Binding-site contacts:
Ligand atom C6 contacts residue ARG58 of chain 1.D at 3.3 Å.
Ligand atom O7 contacts residue LEU51 of chain 1.D at 4.1 Å.
Ligand atom C1 contacts residue ASN55 of chain 1.D at 1.4 Å.
Ligand atom C8 contacts residue ASN55 of chain 1.D at 4.1 Å.
Ligand atom C5 contacts residue ARG58 of chain 1.D at 3.7 Å.
Ligand atom C1 contacts residue ARG58 of chain 1.D at 3.7 Å.
Ligand atom O5 contacts residue ASN55 of chain 1.D at 2.3 Å (h-bond).
Ligand atom O5 contacts residue ARG58 of chain 1.D at 2.8 Å (salt-bridge).
Ligand atom C4 contacts residue ASN55 of chain 1.D at 4.1 Å.
Ligand atom C8 contacts residue ALA52 of chain 1.D at 4.2 Å (hydrophobic).
Ligand atom O6 contacts residue ARG58 of chain 1.D at 4.2 Å.
Ligand atom C2 contacts residue ASN55 of chain 1.D at 2.2 Å.
Ligand atom C5 contacts residue ASN55 of chain 1.D at 3.6 Å.
Ligand atom C3 contacts residue ASN55 of chain 1.D at 3.6 Å.
Ligand atom C7 contacts residue ASN55 of chain 1.D at 3.2 Å.
Ligand atom O7 contacts residue ASN55 of chain 1.D at 3.1 Å (h-bond).
Ligand atom N2 contacts residue ASN55 of chain 1.D at 2.6 Å (h-bond).

The small molecule below binds the protein below.
Small molecule (SMILES): CC(=O)N[C@H]1[C@H](O[C@H]2[C@H](O)[C@@H](NC(C)=O)CO[C@@H]2CO)O[C@H](CO)[C@@H](O)[C@@H]1O

Sequence of chain 1.D:
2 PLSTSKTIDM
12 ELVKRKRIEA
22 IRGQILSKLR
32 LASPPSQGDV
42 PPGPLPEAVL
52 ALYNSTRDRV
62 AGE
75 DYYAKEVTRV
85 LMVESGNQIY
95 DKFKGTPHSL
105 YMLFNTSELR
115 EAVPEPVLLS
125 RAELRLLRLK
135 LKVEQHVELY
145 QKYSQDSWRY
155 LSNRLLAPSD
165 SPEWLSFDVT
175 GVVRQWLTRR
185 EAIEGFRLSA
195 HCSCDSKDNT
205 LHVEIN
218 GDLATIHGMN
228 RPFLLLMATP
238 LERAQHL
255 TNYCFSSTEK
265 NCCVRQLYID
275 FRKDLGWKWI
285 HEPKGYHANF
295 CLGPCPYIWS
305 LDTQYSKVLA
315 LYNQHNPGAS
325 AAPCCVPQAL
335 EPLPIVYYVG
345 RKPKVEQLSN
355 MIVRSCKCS